Binding-site contacts:
Ligand atom O7 contacts residue GLU370 of chain 1.A at 2.7 Å (salt-bridge).
Ligand atom C4 contacts residue LYS372 of chain 1.A at 1.8 Å.
Ligand atom C7 contacts residue GLU370 of chain 1.A at 3.5 Å.
Ligand atom C6 contacts residue LYS372 of chain 1.A at 1.7 Å.
Ligand atom C2 contacts residue ASN249 of chain 1.A at 2.5 Å.
Ligand atom C2 contacts residue LYS372 of chain 1.A at 3.1 Å.
Ligand atom O5 contacts residue ASN249 of chain 1.A at 2.4 Å (h-bond).
Ligand atom C5 contacts residue LYS372 of chain 1.A at 1.4 Å.
Ligand atom O7 contacts residue ARG377 of chain 1.A at 4.3 Å.
Ligand atom C7 contacts residue ASN249 of chain 1.A at 3.4 Å.
Ligand atom C6 contacts residue GLY247 of chain 1.A at 4.3 Å.
Ligand atom O6 contacts residue ILE224 of chain 1.A at 3.4 Å.
Ligand atom O5 contacts residue LYS372 of chain 1.A at 1.6 Å (salt-bridge).
Ligand atom N2 contacts residue ASN249 of chain 1.A at 2.9 Å (h-bond).
Ligand atom O3 contacts residue LYS372 of chain 1.A at 3.9 Å.
Ligand atom C3 contacts residue ASN249 of chain 1.A at 3.8 Å.
Ligand atom O7 contacts residue ASN249 of chain 1.A at 3.5 Å (h-bond).
Ligand atom C1 contacts residue ASN249 of chain 1.A at 1.4 Å.
Ligand atom C4 contacts residue ASN249 of chain 1.A at 4.2 Å.
Ligand atom C1 contacts residue LYS372 of chain 1.A at 2.8 Å.
Ligand atom O4 contacts residue LYS372 of chain 1.A at 2.9 Å (salt-bridge).
Ligand atom O7 contacts residue LYS372 of chain 1.A at 4.4 Å.
Ligand atom C8 contacts residue GLU370 of chain 1.A at 3.7 Å.
Ligand atom C5 contacts residue ASN249 of chain 1.A at 3.7 Å.
Ligand atom C3 contacts residue LYS372 of chain 1.A at 3.0 Å.
Ligand atom O6 contacts residue LYS372 of chain 1.A at 3.0 Å (salt-bridge).
Ligand atom O5 contacts residue GLY247 of chain 1.A at 4.2 Å.
Ligand atom C6 contacts residue ILE224 of chain 1.A at 4.4 Å (hydrophobic).

The protein below binds the small molecule below.
Small molecule (SMILES): CC(=O)N[C@@H]1[C@@H](O)[C@H](O)[C@@H](CO)O[C@H]1O

Sequence of chain 1.A:
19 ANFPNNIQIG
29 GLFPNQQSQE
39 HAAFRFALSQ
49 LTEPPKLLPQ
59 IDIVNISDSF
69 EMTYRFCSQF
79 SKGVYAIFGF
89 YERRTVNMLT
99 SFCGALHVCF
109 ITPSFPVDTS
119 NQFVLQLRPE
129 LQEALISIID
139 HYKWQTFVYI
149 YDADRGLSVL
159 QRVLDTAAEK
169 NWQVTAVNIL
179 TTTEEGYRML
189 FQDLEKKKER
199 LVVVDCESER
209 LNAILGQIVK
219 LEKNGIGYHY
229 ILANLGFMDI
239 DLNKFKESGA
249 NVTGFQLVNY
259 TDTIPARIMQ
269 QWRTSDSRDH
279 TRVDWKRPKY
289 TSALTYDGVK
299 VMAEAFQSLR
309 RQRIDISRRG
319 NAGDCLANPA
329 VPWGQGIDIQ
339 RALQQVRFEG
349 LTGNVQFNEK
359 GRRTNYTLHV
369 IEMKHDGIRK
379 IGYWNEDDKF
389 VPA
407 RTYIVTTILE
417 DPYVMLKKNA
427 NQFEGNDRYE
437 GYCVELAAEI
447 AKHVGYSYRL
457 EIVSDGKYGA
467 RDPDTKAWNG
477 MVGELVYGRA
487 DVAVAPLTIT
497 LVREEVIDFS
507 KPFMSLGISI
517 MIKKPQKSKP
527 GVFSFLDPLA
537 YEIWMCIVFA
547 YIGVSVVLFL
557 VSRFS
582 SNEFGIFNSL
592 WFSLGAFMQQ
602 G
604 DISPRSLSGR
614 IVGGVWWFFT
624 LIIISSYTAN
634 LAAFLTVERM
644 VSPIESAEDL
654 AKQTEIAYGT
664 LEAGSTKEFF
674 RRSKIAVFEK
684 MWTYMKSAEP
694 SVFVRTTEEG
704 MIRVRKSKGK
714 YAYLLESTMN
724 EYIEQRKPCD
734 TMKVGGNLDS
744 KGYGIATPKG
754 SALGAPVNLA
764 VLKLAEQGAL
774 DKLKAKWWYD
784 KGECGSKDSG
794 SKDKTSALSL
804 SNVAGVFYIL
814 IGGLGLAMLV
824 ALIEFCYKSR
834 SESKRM